Binding-site contacts:
Ligand atom C8 contacts residue ASP32 of chain 1.A at 3.3 Å.
Ligand atom C8 contacts residue LEU30 of chain 1.A at 3.8 Å (hydrophobic).
Ligand atom C11 contacts residue ASP32 of chain 1.A at 3.5 Å.
Ligand atom N5 contacts residue ARG10 of chain 1.A at 3.4 Å (salt-bridge).
Ligand atom C20 contacts residue GLY34 of chain 1.A at 3.6 Å.
Ligand atom C35 contacts residue TRP98 of chain 1.A at 3.8 Å (hydrophobic).
Ligand atom C14 contacts residue ILE100 of chain 1.B at 3.8 Å (hydrophobic).
Ligand atom C21 contacts residue GLY34 of chain 1.A at 3.8 Å.
Ligand atom C18 contacts residue ARG10 of chain 1.B at 3.2 Å.
Ligand atom O2 contacts residue ASP32 of chain 1.B at 3.1 Å (salt-bridge).
Ligand atom C31 contacts residue TRP98 of chain 1.A at 3.7 Å (hydrophobic).
Ligand atom C26 contacts residue MET37 of chain 1.A at 3.4 Å (hydrophobic).
Ligand atom C9 contacts residue ILE100 of chain 1.A at 3.6 Å (hydrophobic).
Ligand atom C17 contacts residue TRP98 of chain 1.B at 3.5 Å (hydrophobic).
Ligand atom O4 contacts residue ASP36 of chain 1.A at 3.1 Å (salt-bridge).
Ligand atom C12 contacts residue ASP32 of chain 1.B at 3.2 Å.
Ligand atom N4 contacts residue GLY34 of chain 1.A at 3.1 Å (h-bond).
Ligand atom O2 contacts residue ASP32 of chain 1.A at 2.6 Å (salt-bridge).
Ligand atom C13 contacts residue ASP32 of chain 1.B at 3.4 Å.
Ligand atom C2 contacts residue GLY34 of chain 1.B at 3.3 Å.
Ligand atom C26 contacts residue LEU91 of chain 1.A at 3.5 Å (hydrophobic).
Ligand atom C23 contacts residue ASP36 of chain 1.A at 3.8 Å.
Ligand atom C10 contacts residue GLY34 of chain 1.B at 3.5 Å.
Ligand atom C27 contacts residue MET37 of chain 1.A at 3.2 Å (hydrophobic).
Ligand atom C16 contacts residue TRP98 of chain 1.B at 3.5 Å (hydrophobic).
Ligand atom C33 contacts residue ARG10 of chain 1.A at 3.4 Å.
Ligand atom C36 contacts residue TRP98 of chain 1.A at 3.4 Å (hydrophobic).
Ligand atom O4 contacts residue GLY34 of chain 1.A at 3.2 Å (h-bond).
Ligand atom C6 contacts residue MET37 of chain 1.B at 3.7 Å (hydrophobic).
Ligand atom C27 contacts residue VAL39 of chain 1.A at 3.4 Å (hydrophobic).
Ligand atom C11 contacts residue ASP32 of chain 1.B at 3.6 Å.
Ligand atom N3 contacts residue GLY34 of chain 1.B at 3.6 Å (h-bond).
Ligand atom C5 contacts residue VAL56 of chain 1.B at 3.7 Å (hydrophobic).
Ligand atom C28 contacts residue VAL39 of chain 1.A at 3.8 Å (hydrophobic).
Ligand atom C13 contacts residue GLY34 of chain 1.A at 3.6 Å.
Ligand atom C27 contacts residue LEU91 of chain 1.A at 3.8 Å (hydrophobic).
Ligand atom C20 contacts residue LEU30 of chain 1.B at 3.5 Å (hydrophobic).
Ligand atom C8 contacts residue GLY34 of chain 1.B at 3.6 Å.
Ligand atom C19 contacts residue ARG10 of chain 1.B at 3.3 Å.
Ligand atom C7 contacts residue ALA35 of chain 1.B at 3.7 Å (hydrophobic).

Sequence of chain 1.A:
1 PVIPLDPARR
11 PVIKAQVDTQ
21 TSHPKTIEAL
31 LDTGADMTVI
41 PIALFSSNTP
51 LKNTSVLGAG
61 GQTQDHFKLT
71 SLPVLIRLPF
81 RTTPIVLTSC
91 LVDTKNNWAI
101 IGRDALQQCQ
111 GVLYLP

The protein below binds the small molecule below.
Small molecule (SMILES): CC(C)(C)NC(=O)[C@@H]1CN(Cc2cccnc2)CCN1C[C@@H](O)C[C@@H](Cc1ccccc1)C(=O)N[C@H]1c2ccccc2C[C@H]1O

Sequence of chain 1.B:
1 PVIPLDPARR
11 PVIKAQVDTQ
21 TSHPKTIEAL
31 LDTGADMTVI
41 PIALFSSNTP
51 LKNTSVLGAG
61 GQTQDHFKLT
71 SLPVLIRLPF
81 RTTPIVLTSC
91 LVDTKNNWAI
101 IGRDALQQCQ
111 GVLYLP